Sequence of chain 1.B:
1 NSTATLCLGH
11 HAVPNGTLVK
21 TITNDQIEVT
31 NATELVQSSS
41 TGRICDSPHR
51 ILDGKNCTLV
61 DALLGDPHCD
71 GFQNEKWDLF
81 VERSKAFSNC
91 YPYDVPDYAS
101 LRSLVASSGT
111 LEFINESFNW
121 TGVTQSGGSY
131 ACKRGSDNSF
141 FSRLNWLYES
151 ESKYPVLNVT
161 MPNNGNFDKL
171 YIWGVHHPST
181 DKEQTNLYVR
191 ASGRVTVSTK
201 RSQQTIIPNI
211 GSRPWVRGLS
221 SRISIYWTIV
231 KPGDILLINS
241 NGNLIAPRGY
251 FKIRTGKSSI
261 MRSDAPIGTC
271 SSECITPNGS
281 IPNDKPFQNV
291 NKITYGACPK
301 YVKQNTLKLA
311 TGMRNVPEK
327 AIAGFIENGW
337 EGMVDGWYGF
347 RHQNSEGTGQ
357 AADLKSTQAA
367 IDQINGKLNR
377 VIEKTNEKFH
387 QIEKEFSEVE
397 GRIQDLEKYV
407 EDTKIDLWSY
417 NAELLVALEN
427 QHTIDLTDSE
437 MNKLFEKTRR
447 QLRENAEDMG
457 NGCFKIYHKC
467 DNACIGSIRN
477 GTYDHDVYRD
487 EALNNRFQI

The protein below binds the small molecule below.
Small molecule (SMILES): CC(=O)N[C@H]1[C@H](O[C@H]2[C@H](O)[C@@H](NC(C)=O)CO[C@@H]2CO)O[C@H](CO)[C@@H](O)[C@@H]1O

Binding-site contacts:
Ligand atom O7 contacts residue ASN278 of chain 1.B at 2.8 Å (h-bond).
Ligand atom C8 contacts residue GLU391 of chain 1.B at 3.2 Å.
Ligand atom C6 contacts residue ASN291 of chain 1.B at 4.0 Å.
Ligand atom C3 contacts residue VAL290 of chain 1.B at 4.3 Å (hydrophobic).
Ligand atom C7 contacts residue VAL290 of chain 1.B at 4.3 Å (hydrophobic).
Ligand atom C2 contacts residue ASN278 of chain 1.B at 2.5 Å.
Ligand atom N2 contacts residue ASN278 of chain 1.B at 2.9 Å (h-bond).
Ligand atom O5 contacts residue ASN278 of chain 1.B at 2.4 Å (h-bond).
Ligand atom C3 contacts residue ASN278 of chain 1.B at 3.8 Å.
Ligand atom C5 contacts residue ASN278 of chain 1.B at 3.7 Å.
Ligand atom C4 contacts residue ASN278 of chain 1.B at 4.3 Å.
Ligand atom C1 contacts residue ASN278 of chain 1.B at 1.4 Å.
Ligand atom C5 contacts residue ASN291 of chain 1.B at 4.0 Å.
Ligand atom C7 contacts residue ASN278 of chain 1.B at 3.1 Å.
Ligand atom N2 contacts residue VAL290 of chain 1.B at 3.8 Å.
Ligand atom C8 contacts residue ASN278 of chain 1.B at 4.3 Å.
Ligand atom C1 contacts residue VAL290 of chain 1.B at 3.7 Å (hydrophobic).
Ligand atom C8 contacts residue VAL290 of chain 1.B at 4.1 Å (hydrophobic).
Ligand atom C8 contacts residue LYS292 of chain 1.B at 4.3 Å.
Ligand atom O5 contacts residue ASN291 of chain 1.B at 3.9 Å.
Ligand atom C8 contacts residue SER38 of chain 1.B at 3.7 Å.
Ligand atom C1 contacts residue ASN291 of chain 1.B at 4.3 Å.
Ligand atom C2 contacts residue VAL290 of chain 1.B at 4.2 Å (hydrophobic).